Sequence of chain 1.D:
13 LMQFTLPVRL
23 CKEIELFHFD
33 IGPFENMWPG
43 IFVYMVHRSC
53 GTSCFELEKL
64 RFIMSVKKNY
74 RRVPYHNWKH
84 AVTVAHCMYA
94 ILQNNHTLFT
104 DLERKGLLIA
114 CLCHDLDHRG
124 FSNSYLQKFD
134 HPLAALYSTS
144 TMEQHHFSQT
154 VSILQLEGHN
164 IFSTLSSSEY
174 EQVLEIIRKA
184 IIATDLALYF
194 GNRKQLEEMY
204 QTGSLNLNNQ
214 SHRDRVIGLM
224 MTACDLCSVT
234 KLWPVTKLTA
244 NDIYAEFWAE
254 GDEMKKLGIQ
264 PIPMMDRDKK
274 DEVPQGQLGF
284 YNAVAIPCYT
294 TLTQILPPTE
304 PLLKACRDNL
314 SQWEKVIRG

Binding-site contacts:
Ligand atom N9 contacts residue MET267 of chain 1.D at 3.6 Å.
Ligand atom C34 contacts residue SER231 of chain 1.D at 3.4 Å.
Ligand atom C14 contacts residue PRO266 of chain 1.D at 3.7 Å (hydrophobic).
Ligand atom O18 contacts residue PHE283 of chain 1.D at 3.3 Å.
Ligand atom C13 contacts residue PRO266 of chain 1.D at 3.8 Å (hydrophobic).
Ligand atom C4 contacts residue MET267 of chain 1.D at 3.4 Å (hydrophobic).
Ligand atom N23 contacts residue MET267 of chain 1.D at 3.8 Å.
Ligand atom C24 contacts residue PHE283 of chain 1.D at 3.8 Å (hydrophobic).
Ligand atom C29 contacts residue LEU229 of chain 1.D at 3.5 Å (hydrophobic).
Ligand atom N9 contacts residue TYR247 of chain 1.D at 2.8 Å (h-bond).
Ligand atom C16 contacts residue PHE283 of chain 1.D at 3.5 Å (hydrophobic).
Ligand atom C12 contacts residue LYS272 of chain 1.D at 3.7 Å.
Ligand atom C1 contacts residue MET267 of chain 1.D at 3.2 Å (hydrophobic).
Ligand atom C14 contacts residue LYS272 of chain 1.D at 3.6 Å.
Ligand atom C6 contacts residue MET267 of chain 1.D at 3.5 Å (hydrophobic).
Ligand atom C14 contacts residue VAL276 of chain 1.D at 3.6 Å (hydrophobic).
Ligand atom N23 contacts residue PHE283 of chain 1.D at 3.3 Å.
Ligand atom C4 contacts residue TYR247 of chain 1.D at 3.6 Å (hydrophobic).
Ligand atom C35 contacts residue VAL232 of chain 1.D at 3.7 Å (hydrophobic).
Ligand atom C15 contacts residue GLY279 of chain 1.D at 3.7 Å.
Ligand atom N7 contacts residue MET267 of chain 1.D at 3.5 Å.
Ligand atom C35 contacts residue SER231 of chain 1.D at 3.7 Å.
Ligand atom C14 contacts residue GLU275 of chain 1.D at 3.3 Å.
Ligand atom C5 contacts residue MET267 of chain 1.D at 3.3 Å (hydrophobic).
Ligand atom C10 contacts residue GLY279 of chain 1.D at 3.5 Å.
Ligand atom C35 contacts residue LEU229 of chain 1.D at 3.8 Å (hydrophobic).
Ligand atom C12 contacts residue GLU275 of chain 1.D at 3.1 Å.
Ligand atom C13 contacts residue GLU275 of chain 1.D at 3.6 Å.
Ligand atom O26 contacts residue GLN280 of chain 1.D at 3.2 Å (h-bond).
Ligand atom C31 contacts residue PHE283 of chain 1.D at 3.7 Å (hydrophobic).
Ligand atom C11 contacts residue MET267 of chain 1.D at 3.8 Å (hydrophobic).
Ligand atom C8 contacts residue GLY279 of chain 1.D at 3.5 Å.
Ligand atom C25 contacts residue PHE283 of chain 1.D at 3.6 Å (hydrophobic).
Ligand atom C5 contacts residue TYR247 of chain 1.D at 3.5 Å (hydrophobic).
Ligand atom C8 contacts residue MET267 of chain 1.D at 3.5 Å (hydrophobic).
Ligand atom C2 contacts residue MET267 of chain 1.D at 3.3 Å (hydrophobic).
Ligand atom C34 contacts residue ILE246 of chain 1.D at 3.5 Å (hydrophobic).
Ligand atom N17 contacts residue MET267 of chain 1.D at 3.8 Å.
Ligand atom C10 contacts residue MET267 of chain 1.D at 3.6 Å (hydrophobic).
Ligand atom C3 contacts residue MET267 of chain 1.D at 3.5 Å (hydrophobic).

This protein binds this small molecule.
Small molecule (SMILES): O=C(NC1COC1)c1cc2[nH]c(-c3ccccc3)nc2cc1NC(=O)c1cc(C2CC2)c[nH]c1=O